Binding-site contacts:
Ligand atom OAV contacts residue TYR45 of chain 1.A at 3.5 Å (h-bond).
Ligand atom C contacts residue TYR101 of chain 1.A at 3.0 Å (hydrophobic).
Ligand atom OAI contacts residue TYR101 of chain 1.A at 3.5 Å (h-bond).
Ligand atom O contacts residue ILE75 of chain 1.A at 2.9 Å (h-bond).
Ligand atom CBD contacts residue SER106 of chain 1.A at 3.8 Å.
Ligand atom CA contacts residue TYR101 of chain 1.A at 3.3 Å (hydrophobic).
Ligand atom CBD contacts residue TYR101 of chain 1.A at 3.5 Å (hydrophobic).
Ligand atom CBA contacts residue GLN73 of chain 1.A at 3.2 Å.
Ligand atom OAH contacts residue PHE118 of chain 1.A at 3.4 Å.
Ligand atom CBB contacts residue TYR101 of chain 1.A at 3.7 Å (hydrophobic).
Ligand atom CAR contacts residue TYR101 of chain 1.A at 3.8 Å (hydrophobic).
Ligand atom O contacts residue VAL74 of chain 1.A at 3.2 Å.
Ligand atom CAN contacts residue TYR45 of chain 1.A at 3.5 Å (hydrophobic).
Ligand atom CAL contacts residue PHE65 of chain 1.A at 3.7 Å (hydrophobic).
Ligand atom OAH contacts residue PHE55 of chain 1.A at 3.5 Å.
Ligand atom NBC contacts residue TYR101 of chain 1.A at 2.8 Å (h-bond).
Ligand atom CAO contacts residue TRP78 of chain 1.A at 3.9 Å (hydrophobic).
Ligand atom O contacts residue TYR101 of chain 1.A at 3.4 Å (h-bond).
Ligand atom N contacts residue TYR101 of chain 1.A at 3.7 Å.
Ligand atom CBH contacts residue TYR45 of chain 1.A at 3.5 Å (hydrophobic).
Ligand atom OAH contacts residue TYR45 of chain 1.A at 3.3 Å.
Ligand atom NAY contacts residue LYS109 of chain 1.A at 3.7 Å.
Ligand atom OAI contacts residue PHE118 of chain 1.A at 3.4 Å.
Ligand atom SAW contacts residue ASP56 of chain 1.A at 3.4 Å.
Ligand atom CAU contacts residue TYR45 of chain 1.A at 3.6 Å (hydrophobic).
Ligand atom CAC contacts residue ASP56 of chain 1.A at 3.5 Å.
Ligand atom CAA contacts residue TYR101 of chain 1.A at 3.2 Å (hydrophobic).
Ligand atom NAS contacts residue TYR101 of chain 1.A at 3.1 Å (h-bond).
Ligand atom CBH contacts residue ASP56 of chain 1.A at 3.4 Å.
Ligand atom CAX contacts residue LYS109 of chain 1.A at 3.7 Å.
Ligand atom CB contacts residue TRP78 of chain 1.A at 3.6 Å (hydrophobic).
Ligand atom CAD contacts residue ASP56 of chain 1.A at 3.9 Å.
Ligand atom CAB contacts residue PHE55 of chain 1.A at 3.8 Å (hydrophobic).
Ligand atom OAI contacts residue PHE55 of chain 1.A at 3.8 Å.
Ligand atom SAG contacts residue PHE55 of chain 1.A at 3.8 Å.
Ligand atom CAL contacts residue TRP78 of chain 1.A at 3.7 Å (hydrophobic).
Ligand atom CAU contacts residue PHE65 of chain 1.A at 3.6 Å (hydrophobic).
Ligand atom CAZ contacts residue TYR101 of chain 1.A at 3.7 Å (hydrophobic).
Ligand atom OAV contacts residue ASP56 of chain 1.A at 3.8 Å.
Ligand atom CAO contacts residue TYR45 of chain 1.A at 3.6 Å (hydrophobic).

Sequence of chain 1.A:
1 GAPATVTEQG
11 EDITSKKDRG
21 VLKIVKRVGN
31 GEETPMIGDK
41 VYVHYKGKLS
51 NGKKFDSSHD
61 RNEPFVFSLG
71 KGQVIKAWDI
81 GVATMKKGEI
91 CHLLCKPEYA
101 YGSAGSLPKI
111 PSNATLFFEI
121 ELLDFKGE

This small molecule binds to this protein.
Small molecule (SMILES): COC[C@H]1CN([C@@H](C)c2ccccn2)C(=O)[C@@H]2CCC[C@H]1N2S(=O)(=O)c1ccc2ncsc2c1